The small molecule below binds the protein below.
Small molecule (SMILES): C[C@@H]1N(C)c2ccc(Cl)cc2S(=O)(=O)N1C

Binding-site contacts:
Ligand atom C6 contacts residue 4V61 of chain 1.H at 3.6 Å.
Ligand atom C3 contacts residue SO41 of chain 1.G at 1.9 Å.
Ligand atom O1 contacts residue GLY219 of chain 1.A at 3.1 Å (h-bond).
Ligand atom S1 contacts residue SO41 of chain 1.G at 0.5 Å (h-bond).
Ligand atom C9 contacts residue SO41 of chain 1.G at 2.4 Å.
Ligand atom C5 contacts residue SER108 of chain 1.B at 3.5 Å.
Ligand atom C5 contacts residue 4V61 of chain 1.H at 3.3 Å.
Ligand atom C6 contacts residue LYS218 of chain 1.A at 3.2 Å.
Ligand atom O2 contacts residue LYS104 of chain 1.B at 3.5 Å.
Ligand atom C9 contacts residue VAL238 of chain 1.B at 3.7 Å (hydrophobic).
Ligand atom O2 contacts residue PRO105 of chain 1.B at 3.5 Å.
Ligand atom C8 contacts residue SER217 of chain 1.A at 3.7 Å.
Ligand atom O2 contacts residue SO41 of chain 1.G at 0.3 Å (h-bond).
Ligand atom O1 contacts residue SO41 of chain 1.G at 0.7 Å (h-bond).
Ligand atom C8 contacts residue SO41 of chain 1.G at 2.9 Å.
Ligand atom O1 contacts residue ILE92 of chain 1.A at 3.2 Å.
Ligand atom C6 contacts residue SO41 of chain 1.G at 2.4 Å.
Ligand atom C2 contacts residue SO41 of chain 1.G at 0.6 Å.
Ligand atom C2 contacts residue LYS218 of chain 1.A at 3.6 Å.
Ligand atom C1 contacts residue LYS218 of chain 1.A at 3.2 Å.
Ligand atom C4 contacts residue SO41 of chain 1.G at 2.8 Å.
Ligand atom C8 contacts residue SER242 of chain 1.B at 3.6 Å.
Ligand atom C3 contacts residue PRO105 of chain 1.B at 3.6 Å (hydrophobic).
Ligand atom C8 contacts residue PRO105 of chain 1.B at 3.3 Å (hydrophobic).
Ligand atom C9 contacts residue SER242 of chain 1.B at 3.6 Å.
Ligand atom C1 contacts residue GLY219 of chain 1.A at 3.3 Å.
Ligand atom N2 contacts residue PRO105 of chain 1.B at 3.1 Å (h-bond).
Ligand atom C10 contacts residue SO41 of chain 1.G at 2.2 Å.
Ligand atom CL1 contacts residue 4V61 of chain 1.H at 3.2 Å.
Ligand atom N2 contacts residue SO41 of chain 1.G at 1.5 Å (h-bond).
Ligand atom N1 contacts residue LEU239 of chain 1.B at 3.8 Å.
Ligand atom C9 contacts residue PRO105 of chain 1.B at 3.3 Å (hydrophobic).
Ligand atom N1 contacts residue SO41 of chain 1.G at 1.0 Å (h-bond).
Ligand atom CL1 contacts residue LYS218 of chain 1.A at 3.2 Å.
Ligand atom C1 contacts residue SO41 of chain 1.G at 1.2 Å.
Ligand atom C1 contacts residue PRO105 of chain 1.A at 3.8 Å (hydrophobic).
Ligand atom C7 contacts residue PRO105 of chain 1.B at 3.0 Å (hydrophobic).
Ligand atom CL1 contacts residue SER108 of chain 1.A at 2.7 Å.
Ligand atom C7 contacts residue SO41 of chain 1.G at 0.9 Å.
Ligand atom C5 contacts residue SO41 of chain 1.G at 3.0 Å.

Sequence of chain 1.A:
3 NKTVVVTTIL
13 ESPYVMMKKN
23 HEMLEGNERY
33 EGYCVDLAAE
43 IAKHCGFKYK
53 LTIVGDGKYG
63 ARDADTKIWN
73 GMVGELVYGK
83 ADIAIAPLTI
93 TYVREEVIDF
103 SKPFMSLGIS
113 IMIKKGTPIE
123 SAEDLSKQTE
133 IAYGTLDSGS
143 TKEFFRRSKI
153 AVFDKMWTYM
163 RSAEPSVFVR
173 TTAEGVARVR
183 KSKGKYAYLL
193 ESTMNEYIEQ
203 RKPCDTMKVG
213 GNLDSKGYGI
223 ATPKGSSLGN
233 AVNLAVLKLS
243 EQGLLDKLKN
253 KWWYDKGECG

Sequence of chain 1.B:
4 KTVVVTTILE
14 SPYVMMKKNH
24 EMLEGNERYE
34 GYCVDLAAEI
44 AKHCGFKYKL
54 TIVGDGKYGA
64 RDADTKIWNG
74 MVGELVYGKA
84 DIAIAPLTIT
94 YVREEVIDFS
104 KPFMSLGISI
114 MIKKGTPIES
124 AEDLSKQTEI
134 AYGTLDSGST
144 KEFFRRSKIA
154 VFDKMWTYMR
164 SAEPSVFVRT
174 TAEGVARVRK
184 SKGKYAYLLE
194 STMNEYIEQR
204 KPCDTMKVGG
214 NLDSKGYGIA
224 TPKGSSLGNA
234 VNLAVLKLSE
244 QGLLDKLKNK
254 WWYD